Sequence of chain 1.F:
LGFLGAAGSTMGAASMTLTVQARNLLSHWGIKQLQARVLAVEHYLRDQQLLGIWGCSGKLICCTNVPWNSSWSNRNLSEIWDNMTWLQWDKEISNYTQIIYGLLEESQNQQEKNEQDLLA

Binding-site contacts:
Ligand atom C5 contacts residue ASN114 of chain 1.F at 3.6 Å.
Ligand atom C4 contacts residue NAG1 of chain 1.AA at 3.9 Å.
Ligand atom C7 contacts residue ASN114 of chain 1.F at 4.0 Å.
Ligand atom C3 contacts residue ASN114 of chain 1.F at 3.8 Å.
Ligand atom C3 contacts residue SER109 of chain 1.F at 4.3 Å.
Ligand atom O5 contacts residue ASN114 of chain 1.F at 2.3 Å (h-bond).
Ligand atom O3 contacts residue NAG1 of chain 1.AA at 4.1 Å.
Ligand atom C2 contacts residue ASN114 of chain 1.F at 2.5 Å.
Ligand atom N2 contacts residue ASN114 of chain 1.F at 2.9 Å (h-bond).
Ligand atom C7 contacts residue ASP113 of chain 1.F at 3.7 Å.
Ligand atom O3 contacts residue SER109 of chain 1.F at 3.4 Å.
Ligand atom O5 contacts residue GLU110 of chain 1.F at 3.7 Å.
Ligand atom C2 contacts residue GLU110 of chain 1.F at 3.9 Å.
Ligand atom C4 contacts residue ASN114 of chain 1.F at 4.2 Å.
Ligand atom N2 contacts residue GLU110 of chain 1.F at 4.1 Å.
Ligand atom C5 contacts residue GLU110 of chain 1.F at 4.5 Å.
Ligand atom N2 contacts residue ASP113 of chain 1.F at 3.9 Å.
Ligand atom C1 contacts residue GLU110 of chain 1.F at 4.2 Å.
Ligand atom C6 contacts residue NAG1 of chain 1.AA at 3.9 Å.
Ligand atom C8 contacts residue ASN114 of chain 1.F at 3.8 Å.
Ligand atom O7 contacts residue ASP113 of chain 1.F at 3.8 Å.
Ligand atom C8 contacts residue ASP113 of chain 1.F at 4.1 Å.
Ligand atom C4 contacts residue GLU110 of chain 1.F at 4.4 Å.
Ligand atom C2 contacts residue SER109 of chain 1.F at 3.9 Å.
Ligand atom C6 contacts residue GLU110 of chain 1.F at 4.3 Å.
Ligand atom N2 contacts residue SER109 of chain 1.F at 3.2 Å (h-bond).
Ligand atom O6 contacts residue NAG1 of chain 1.AA at 3.5 Å.
Ligand atom C1 contacts residue ASN114 of chain 1.F at 1.4 Å.
Ligand atom O6 contacts residue GLU110 of chain 1.F at 2.9 Å (salt-bridge).
Ligand atom O7 contacts residue SER109 of chain 1.F at 3.5 Å.
Ligand atom O4 contacts residue NAG1 of chain 1.AA at 3.4 Å (h-bond).
Ligand atom C7 contacts residue SER109 of chain 1.F at 3.9 Å.

This small molecule binds to this protein.
Small molecule (SMILES): CC(=O)N[C@@H]1[C@@H](O)[C@H](O)[C@@H](CO)O[C@H]1O